This small molecule binds to this protein.
Small molecule (SMILES): CCCCCCCCCCC#CCOCc1ccc(CCC(=O)O)cc1

Binding-site contacts:
Ligand atom C15 contacts residue HIS271 of chain 1.A at 3.8 Å.
Ligand atom C16 contacts residue GLU267 of chain 1.A at 3.6 Å.
Ligand atom C16 contacts residue LEU318 of chain 1.A at 3.6 Å (hydrophobic).
Ligand atom O1 contacts residue LEU89 of chain 1.A at 3.5 Å.
Ligand atom O3 contacts residue ALA314 of chain 1.A at 3.3 Å.
Ligand atom C3 contacts residue ARG313 of chain 1.A at 3.7 Å.
Ligand atom C14 contacts residue HIS271 of chain 1.A at 3.6 Å.
Ligand atom C23 contacts residue VAL328 of chain 1.A at 3.4 Å (hydrophobic).
Ligand atom O2 contacts residue LEU89 of chain 1.A at 3.2 Å.
Ligand atom C7 contacts residue GLY317 of chain 1.A at 3.9 Å.
Ligand atom C22 contacts residue ILE324 of chain 1.A at 3.8 Å (hydrophobic).
Ligand atom C21 contacts residue THR504 of chain 1.A at 3.8 Å.
Ligand atom C4 contacts residue ARG313 of chain 1.A at 3.6 Å.
Ligand atom C19 contacts residue GLU267 of chain 1.A at 3.7 Å.
Ligand atom C16 contacts residue HIS271 of chain 1.A at 3.8 Å.
Ligand atom C17 contacts residue GLU267 of chain 1.A at 3.5 Å.
Ligand atom O1 contacts residue ILE503 of chain 1.A at 3.7 Å.
Ligand atom C10 contacts residue LEU507 of chain 1.A at 3.8 Å (hydrophobic).
Ligand atom O2 contacts residue GLN506 of chain 1.A at 3.1 Å (h-bond).
Ligand atom O1 contacts residue GLN506 of chain 1.A at 2.6 Å (h-bond).
Ligand atom C15 contacts residue LEU318 of chain 1.A at 3.8 Å (hydrophobic).
Ligand atom C14 contacts residue HIS276 of chain 1.A at 3.6 Å.
Ligand atom C18 contacts residue GLU267 of chain 1.A at 3.6 Å.
Ligand atom C20 contacts residue ILE503 of chain 1.A at 3.6 Å (hydrophobic).
Ligand atom C11 contacts residue HIS276 of chain 1.A at 3.4 Å.
Ligand atom C15 contacts residue GLU267 of chain 1.A at 3.8 Å.
Ligand atom O3 contacts residue LEU318 of chain 1.A at 3.7 Å.
Ligand atom C9 contacts residue GLN506 of chain 1.A at 3.5 Å.
Ligand atom C12 contacts residue HIS276 of chain 1.A at 3.3 Å.
Ligand atom O2 contacts residue PHE85 of chain 1.A at 3.3 Å.
Ligand atom C9 contacts residue LEU89 of chain 1.A at 3.5 Å (hydrophobic).
Ligand atom C18 contacts residue GLN458 of chain 1.A at 3.8 Å.
Ligand atom C11 contacts residue ILE573 of chain 1.A at 3.7 Å (hydrophobic).
Ligand atom C17 contacts residue LEU318 of chain 1.A at 3.8 Å (hydrophobic).
Ligand atom C3 contacts residue ALA314 of chain 1.A at 3.6 Å (hydrophobic).
Ligand atom C14 contacts residue LEU272 of chain 1.A at 3.8 Å (hydrophobic).
Ligand atom C13 contacts residue HIS276 of chain 1.A at 3.5 Å.
Ligand atom C23 contacts residue GLN500 of chain 1.A at 3.6 Å.
Ligand atom C11 contacts residue ALA314 of chain 1.A at 3.8 Å (hydrophobic).
Ligand atom C18 contacts residue LEU507 of chain 1.A at 3.7 Å (hydrophobic).

Sequence of chain 1.A:
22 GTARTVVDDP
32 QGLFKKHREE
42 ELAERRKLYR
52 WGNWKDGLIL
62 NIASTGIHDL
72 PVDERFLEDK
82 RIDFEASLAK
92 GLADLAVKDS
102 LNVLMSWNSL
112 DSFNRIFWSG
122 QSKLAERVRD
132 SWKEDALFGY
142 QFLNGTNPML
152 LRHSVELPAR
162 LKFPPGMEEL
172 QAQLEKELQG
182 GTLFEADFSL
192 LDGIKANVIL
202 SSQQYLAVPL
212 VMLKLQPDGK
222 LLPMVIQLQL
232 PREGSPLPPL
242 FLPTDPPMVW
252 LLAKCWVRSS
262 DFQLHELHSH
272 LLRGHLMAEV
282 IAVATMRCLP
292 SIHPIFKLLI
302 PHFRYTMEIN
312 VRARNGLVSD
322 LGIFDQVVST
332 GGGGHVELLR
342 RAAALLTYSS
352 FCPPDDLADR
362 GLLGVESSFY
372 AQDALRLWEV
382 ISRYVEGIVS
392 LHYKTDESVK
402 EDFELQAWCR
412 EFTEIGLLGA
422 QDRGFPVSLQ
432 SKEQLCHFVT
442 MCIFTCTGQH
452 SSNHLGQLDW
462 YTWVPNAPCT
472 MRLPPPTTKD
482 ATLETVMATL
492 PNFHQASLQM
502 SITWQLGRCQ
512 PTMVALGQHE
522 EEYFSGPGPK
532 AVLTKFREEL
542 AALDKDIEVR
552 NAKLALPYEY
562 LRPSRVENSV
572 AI